Binding-site contacts:
Ligand atom O7 contacts residue ASN118 of chain 1.B at 4.2 Å.
Ligand atom C6 contacts residue VAL123 of chain 1.B at 3.5 Å (hydrophobic).
Ligand atom O5 contacts residue VAL123 of chain 1.B at 4.2 Å.
Ligand atom N2 contacts residue THR120 of chain 1.B at 3.8 Å.
Ligand atom C6 contacts residue ASN121 of chain 1.B at 3.8 Å.
Ligand atom O5 contacts residue THR120 of chain 1.B at 4.0 Å.
Ligand atom C2 contacts residue ASN118 of chain 1.B at 2.4 Å.
Ligand atom C2 contacts residue THR120 of chain 1.B at 3.8 Å.
Ligand atom C5 contacts residue ASN121 of chain 1.B at 3.8 Å.
Ligand atom C3 contacts residue ASN118 of chain 1.B at 3.8 Å.
Ligand atom C7 contacts residue ASN118 of chain 1.B at 3.8 Å.
Ligand atom C3 contacts residue THR120 of chain 1.B at 3.8 Å.
Ligand atom C4 contacts residue THR120 of chain 1.B at 4.5 Å.
Ligand atom C4 contacts residue ASN118 of chain 1.B at 4.2 Å.
Ligand atom C5 contacts residue ASN118 of chain 1.B at 3.7 Å.
Ligand atom C1 contacts residue ASN121 of chain 1.B at 4.3 Å.
Ligand atom O5 contacts residue ASN118 of chain 1.B at 2.4 Å (h-bond).
Ligand atom C6 contacts residue VAL166 of chain 1.B at 4.3 Å (hydrophobic).
Ligand atom C1 contacts residue ASN118 of chain 1.B at 1.4 Å.
Ligand atom O4 contacts residue ASN121 of chain 1.B at 4.5 Å.
Ligand atom O5 contacts residue ASN121 of chain 1.B at 4.2 Å.
Ligand atom C5 contacts residue THR120 of chain 1.B at 4.0 Å.
Ligand atom N2 contacts residue ASN118 of chain 1.B at 2.9 Å (h-bond).
Ligand atom O6 contacts residue VAL166 of chain 1.B at 4.3 Å.
Ligand atom C1 contacts residue THR120 of chain 1.B at 3.2 Å.
Ligand atom O6 contacts residue VAL123 of chain 1.B at 4.2 Å.

This small molecule binds to this protein.
Small molecule (SMILES): CC(=O)N[C@@H]1[C@@H](O)[C@H](O)[C@@H](CO)O[C@H]1O

Sequence of chain 1.B:
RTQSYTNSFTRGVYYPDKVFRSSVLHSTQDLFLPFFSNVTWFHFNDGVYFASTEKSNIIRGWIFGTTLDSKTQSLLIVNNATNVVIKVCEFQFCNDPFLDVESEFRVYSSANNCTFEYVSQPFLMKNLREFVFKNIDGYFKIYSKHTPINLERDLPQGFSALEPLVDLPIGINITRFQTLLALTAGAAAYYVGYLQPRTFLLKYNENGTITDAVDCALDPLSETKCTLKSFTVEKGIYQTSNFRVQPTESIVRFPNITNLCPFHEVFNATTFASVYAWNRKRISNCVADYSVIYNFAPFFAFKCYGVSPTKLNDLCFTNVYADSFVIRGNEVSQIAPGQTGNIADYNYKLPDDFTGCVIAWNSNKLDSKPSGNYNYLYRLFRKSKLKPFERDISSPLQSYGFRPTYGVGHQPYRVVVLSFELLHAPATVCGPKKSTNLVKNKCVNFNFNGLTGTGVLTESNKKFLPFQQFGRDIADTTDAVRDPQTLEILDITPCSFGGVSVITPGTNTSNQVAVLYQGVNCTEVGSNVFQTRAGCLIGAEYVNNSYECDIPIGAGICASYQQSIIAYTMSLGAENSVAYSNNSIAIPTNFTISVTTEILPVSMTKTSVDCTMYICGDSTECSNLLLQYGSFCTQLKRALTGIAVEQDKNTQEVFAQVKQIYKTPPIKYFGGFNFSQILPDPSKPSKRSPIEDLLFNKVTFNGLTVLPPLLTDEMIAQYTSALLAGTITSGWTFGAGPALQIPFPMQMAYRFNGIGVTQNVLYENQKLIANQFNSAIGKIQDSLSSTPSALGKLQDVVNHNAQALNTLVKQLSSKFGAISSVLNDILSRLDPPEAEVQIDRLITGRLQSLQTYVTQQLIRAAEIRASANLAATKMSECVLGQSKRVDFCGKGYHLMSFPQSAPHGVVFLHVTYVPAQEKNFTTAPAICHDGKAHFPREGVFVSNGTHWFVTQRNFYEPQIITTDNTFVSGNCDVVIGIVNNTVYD